Sequence of chain 1.A:
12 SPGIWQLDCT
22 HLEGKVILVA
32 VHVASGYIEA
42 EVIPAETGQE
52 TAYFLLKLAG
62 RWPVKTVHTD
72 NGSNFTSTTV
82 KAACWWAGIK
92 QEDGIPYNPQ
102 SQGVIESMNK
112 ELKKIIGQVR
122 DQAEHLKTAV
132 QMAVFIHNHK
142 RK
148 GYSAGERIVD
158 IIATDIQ

Sequence of chain 1.B:
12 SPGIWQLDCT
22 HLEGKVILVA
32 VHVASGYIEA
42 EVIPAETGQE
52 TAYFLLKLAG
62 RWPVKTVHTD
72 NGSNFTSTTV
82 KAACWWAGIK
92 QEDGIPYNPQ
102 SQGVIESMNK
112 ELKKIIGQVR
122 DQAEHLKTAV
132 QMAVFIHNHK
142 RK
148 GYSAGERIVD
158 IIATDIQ

The small molecule below binds the protein below.
Small molecule (SMILES): C=CC[NH+](Cc1ccccc1C(=O)N[C@H](C)CC)Cc1ccc2c(c1C(=O)O)OC[C@H](CCC(=O)O)O2

Binding-site contacts:
Ligand atom O38 contacts residue GLU51 of chain 1.B at 3.2 Å.
Ligand atom O40 contacts residue GLN50 of chain 1.B at 3.6 Å (h-bond).
Ligand atom O37 contacts residue HIS126 of chain 1.A at 2.9 Å (h-bond).
Ligand atom C6 contacts residue GLN50 of chain 1.B at 3.6 Å.
Ligand atom C19 contacts residue MET133 of chain 1.A at 3.4 Å (hydrophobic).
Ligand atom C16 contacts residue HIS126 of chain 1.A at 3.8 Å.
Ligand atom O37 contacts residue ALA124 of chain 1.A at 3.4 Å.
Ligand atom C14 contacts residue THR80 of chain 1.B at 3.8 Å.
Ligand atom C29 contacts residue TYR54 of chain 1.B at 3.8 Å (hydrophobic).
Ligand atom C23 contacts residue THR129 of chain 1.A at 3.2 Å.
Ligand atom O38 contacts residue GLN50 of chain 1.B at 3.5 Å.
Ligand atom O39 contacts residue THR129 of chain 1.A at 2.8 Å (h-bond).
Ligand atom C3 contacts residue GLN123 of chain 1.A at 3.0 Å.
Ligand atom C13 contacts residue GOL1 of chain 1.P at 3.8 Å.
Ligand atom C13 contacts residue GLN50 of chain 1.B at 3.4 Å.
Ligand atom C16 contacts residue GLU125 of chain 1.A at 3.4 Å.
Ligand atom C12 contacts residue THR129 of chain 1.A at 3.1 Å.
Ligand atom N32 contacts residue GLN123 of chain 1.A at 2.8 Å (h-bond).
Ligand atom O37 contacts residue THR129 of chain 1.A at 2.7 Å (h-bond).
Ligand atom C28 contacts residue GLN50 of chain 1.B at 3.6 Å.
Ligand atom O37 contacts residue GLU125 of chain 1.A at 3.2 Å (salt-bridge).
Ligand atom C23 contacts residue HIS126 of chain 1.A at 3.8 Å.
Ligand atom C7 contacts residue GLN123 of chain 1.A at 3.5 Å.
Ligand atom C16 contacts residue THR129 of chain 1.A at 3.6 Å.
Ligand atom C15 contacts residue GLN123 of chain 1.A at 3.7 Å.
Ligand atom C1 contacts residue ALA124 of chain 1.A at 3.5 Å (hydrophobic).
Ligand atom O40 contacts residue TYR54 of chain 1.B at 3.3 Å.
Ligand atom C3 contacts residue ALA124 of chain 1.A at 3.8 Å (hydrophobic).
Ligand atom C17 contacts residue GLU51 of chain 1.B at 3.5 Å.
Ligand atom C1 contacts residue GLN123 of chain 1.A at 3.5 Å.
Ligand atom C29 contacts residue GLU51 of chain 1.B at 3.4 Å.
Ligand atom C12 contacts residue GLN50 of chain 1.B at 3.8 Å.
Ligand atom O39 contacts residue HIS126 of chain 1.A at 3.1 Å.
Ligand atom C14 contacts residue GLN50 of chain 1.B at 3.5 Å.
Ligand atom C11 contacts residue GLN50 of chain 1.B at 3.8 Å.
Ligand atom O34 contacts residue GLU125 of chain 1.A at 2.9 Å (salt-bridge).
Ligand atom C31 contacts residue TYR54 of chain 1.B at 3.9 Å (hydrophobic).
Ligand atom C20 contacts residue GLN123 of chain 1.A at 3.4 Å.
Ligand atom C1 contacts residue ASP122 of chain 1.A at 3.8 Å.
Ligand atom C8 contacts residue THR129 of chain 1.A at 3.5 Å.